Binding-site contacts:
Ligand atom O5 contacts residue TYR373 of chain 1.B at 4.2 Å.
Ligand atom N2 contacts residue THR377 of chain 1.B at 4.1 Å.
Ligand atom C4 contacts residue TYR373 of chain 1.B at 4.4 Å (hydrophobic).
Ligand atom O6 contacts residue THR355 of chain 1.B at 4.4 Å.
Ligand atom O4 contacts residue TYR373 of chain 1.B at 4.0 Å.
Ligand atom C2 contacts residue ASN375 of chain 1.B at 2.7 Å.
Ligand atom C1 contacts residue ASN375 of chain 1.B at 1.4 Å.
Ligand atom O5 contacts residue ASN375 of chain 1.B at 2.4 Å (h-bond).
Ligand atom C3 contacts residue ASN375 of chain 1.B at 3.9 Å.
Ligand atom C5 contacts residue TYR373 of chain 1.B at 3.5 Å (hydrophobic).
Ligand atom O6 contacts residue ASN353 of chain 1.B at 3.9 Å.
Ligand atom C5 contacts residue ASN375 of chain 1.B at 3.6 Å.
Ligand atom O7 contacts residue ASN375 of chain 1.B at 4.5 Å.
Ligand atom C8 contacts residue ASN375 of chain 1.B at 4.2 Å.
Ligand atom C6 contacts residue TYR373 of chain 1.B at 3.6 Å (hydrophobic).
Ligand atom C7 contacts residue THR377 of chain 1.B at 4.4 Å.
Ligand atom C7 contacts residue ASN375 of chain 1.B at 3.8 Å.
Ligand atom C4 contacts residue ASN375 of chain 1.B at 4.3 Å.
Ligand atom C8 contacts residue THR377 of chain 1.B at 3.8 Å.
Ligand atom O6 contacts residue TYR373 of chain 1.B at 3.5 Å.
Ligand atom N2 contacts residue ASN375 of chain 1.B at 3.1 Å (h-bond).

A small-molecule ligand and the protein it binds are described below.
Small molecule (SMILES): CC(=O)N[C@@H]1[C@@H](O)[C@H](O)[C@@H](CO)O[C@H]1O

Sequence of chain 1.B:
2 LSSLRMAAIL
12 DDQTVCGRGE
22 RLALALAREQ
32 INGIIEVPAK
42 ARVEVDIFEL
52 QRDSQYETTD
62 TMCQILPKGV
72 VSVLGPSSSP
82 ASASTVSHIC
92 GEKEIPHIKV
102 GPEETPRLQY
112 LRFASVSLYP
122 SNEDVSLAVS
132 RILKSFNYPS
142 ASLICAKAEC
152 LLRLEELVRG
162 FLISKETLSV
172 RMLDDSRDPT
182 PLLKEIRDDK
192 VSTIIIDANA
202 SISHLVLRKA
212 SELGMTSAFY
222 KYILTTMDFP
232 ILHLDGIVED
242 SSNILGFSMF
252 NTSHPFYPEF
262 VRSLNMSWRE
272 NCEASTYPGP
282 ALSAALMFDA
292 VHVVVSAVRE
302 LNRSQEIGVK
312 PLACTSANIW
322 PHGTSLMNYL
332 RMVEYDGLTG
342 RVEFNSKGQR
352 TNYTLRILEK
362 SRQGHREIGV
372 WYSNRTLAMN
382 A